This protein binds this small molecule.
Small molecule (SMILES): CC(C)CCC[C@@H](C)[C@H]1CC[C@H]2[C@@H]3CC=C4C[C@@H](O)CC[C@]4(C)[C@H]3CC[C@]12C

Binding-site contacts:
Ligand atom C3 contacts residue TYR401 of chain 1.A at 3.7 Å (hydrophobic).
Ligand atom C22 contacts residue ILE31 of chain 1.A at 3.9 Å (hydrophobic).
Ligand atom C19 contacts residue THR38 of chain 1.A at 4.1 Å.
Ligand atom C4 contacts residue LEU39 of chain 1.A at 4.3 Å (hydrophobic).
Ligand atom C18 contacts residue GLY35 of chain 1.A at 3.9 Å.
Ligand atom O1 contacts residue TYR401 of chain 1.A at 2.5 Å (h-bond).
Ligand atom C4 contacts residue ILE402 of chain 1.A at 4.4 Å (hydrophobic).
Ligand atom C19 contacts residue GLY35 of chain 1.A at 3.7 Å.
Ligand atom C25 contacts residue ILE26 of chain 1.A at 3.9 Å (hydrophobic).
Ligand atom C3 contacts residue TYR406 of chain 1.A at 3.4 Å (hydrophobic).
Ligand atom C2 contacts residue LEU42 of chain 1.A at 4.2 Å (hydrophobic).
Ligand atom C25 contacts residue ILE31 of chain 1.A at 4.5 Å (hydrophobic).
Ligand atom C16 contacts residue ILE31 of chain 1.A at 3.9 Å (hydrophobic).
Ligand atom O1 contacts residue TYR406 of chain 1.A at 2.7 Å (h-bond).
Ligand atom C18 contacts residue ILE34 of chain 1.A at 3.7 Å (hydrophobic).
Ligand atom C2 contacts residue TYR406 of chain 1.A at 3.8 Å (hydrophobic).
Ligand atom C18 contacts residue ILE31 of chain 1.A at 4.5 Å (hydrophobic).
Ligand atom O1 contacts residue ILE402 of chain 1.A at 4.2 Å.
Ligand atom C26 contacts residue ILE26 of chain 1.A at 3.6 Å (hydrophobic).
Ligand atom C27 contacts residue ILE26 of chain 1.A at 4.0 Å (hydrophobic).
Ligand atom C4 contacts residue TYR401 of chain 1.A at 3.9 Å (hydrophobic).
Ligand atom C27 contacts residue ILE30 of chain 1.A at 3.8 Å (hydrophobic).
Ligand atom O1 contacts residue LEU39 of chain 1.A at 4.4 Å.
Ligand atom C15 contacts residue ILE31 of chain 1.A at 3.8 Å (hydrophobic).

Sequence of chain 1.A:
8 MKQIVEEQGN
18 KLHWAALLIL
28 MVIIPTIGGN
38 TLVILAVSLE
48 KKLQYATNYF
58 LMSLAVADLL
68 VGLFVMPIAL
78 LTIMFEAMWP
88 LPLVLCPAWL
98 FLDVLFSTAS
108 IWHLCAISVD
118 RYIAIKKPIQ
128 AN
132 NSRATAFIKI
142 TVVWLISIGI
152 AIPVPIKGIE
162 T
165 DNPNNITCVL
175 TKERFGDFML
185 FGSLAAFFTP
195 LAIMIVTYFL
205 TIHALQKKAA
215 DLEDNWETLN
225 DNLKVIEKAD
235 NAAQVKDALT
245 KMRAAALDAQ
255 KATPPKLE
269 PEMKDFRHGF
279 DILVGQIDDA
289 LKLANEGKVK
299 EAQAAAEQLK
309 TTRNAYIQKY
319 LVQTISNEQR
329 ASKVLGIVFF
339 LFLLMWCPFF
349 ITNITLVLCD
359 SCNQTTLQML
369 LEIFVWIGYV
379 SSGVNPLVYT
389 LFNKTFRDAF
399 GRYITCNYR